Sequence of chain 24.E:
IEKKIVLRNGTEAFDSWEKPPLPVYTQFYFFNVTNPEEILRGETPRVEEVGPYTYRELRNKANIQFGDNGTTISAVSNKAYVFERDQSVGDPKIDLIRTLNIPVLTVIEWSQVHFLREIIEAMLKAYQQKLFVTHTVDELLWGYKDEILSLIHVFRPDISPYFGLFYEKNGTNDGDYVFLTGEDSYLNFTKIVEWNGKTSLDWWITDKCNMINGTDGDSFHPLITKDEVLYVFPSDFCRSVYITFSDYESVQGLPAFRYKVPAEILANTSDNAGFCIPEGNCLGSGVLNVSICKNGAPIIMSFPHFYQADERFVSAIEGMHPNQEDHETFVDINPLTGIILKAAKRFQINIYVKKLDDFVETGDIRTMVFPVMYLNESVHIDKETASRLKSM

Sequence of chain 53.E:
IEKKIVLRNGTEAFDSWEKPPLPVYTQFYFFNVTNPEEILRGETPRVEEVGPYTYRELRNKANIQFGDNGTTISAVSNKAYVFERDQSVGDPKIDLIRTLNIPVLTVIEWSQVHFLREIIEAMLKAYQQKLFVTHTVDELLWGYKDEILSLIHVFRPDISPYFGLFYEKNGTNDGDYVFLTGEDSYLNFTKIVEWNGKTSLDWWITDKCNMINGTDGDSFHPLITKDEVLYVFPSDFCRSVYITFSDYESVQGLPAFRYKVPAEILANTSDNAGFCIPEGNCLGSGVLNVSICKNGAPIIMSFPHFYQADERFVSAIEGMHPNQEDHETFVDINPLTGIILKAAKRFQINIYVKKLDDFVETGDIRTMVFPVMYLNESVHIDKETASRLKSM

This small molecule binds to this protein.
Small molecule (SMILES): CC(=O)N[C@H]1[C@H](O[C@H]2[C@H](O)[C@@H](NC(C)=O)CO[C@@H]2CO)O[C@H](CO)[C@@H](O[C@@H]2O[C@H](CO)[C@@H](O)[C@H](O[C@H]3O[C@H](CO)[C@@H](O)[C@H](O)[C@@H]3O)[C@@H]2O)[C@@H]1O

Binding-site contacts:
Ligand atom C5 contacts residue ARG110 of chain 53.E at 4.4 Å.
Ligand atom C3 contacts residue LEU108 of chain 53.E at 3.5 Å (hydrophobic).
Ligand atom C3 contacts residue ASN44 of chain 53.E at 3.8 Å.
Ligand atom O7 contacts residue ASN44 of chain 53.E at 3.7 Å.
Ligand atom C8 contacts residue ILE109 of chain 53.E at 3.8 Å (hydrophobic).
Ligand atom C1 contacts residue ASN44 of chain 53.E at 1.4 Å.
Ligand atom O7 contacts residue LEU108 of chain 53.E at 3.7 Å.
Ligand atom N2 contacts residue LEU108 of chain 53.E at 2.7 Å (h-bond).
Ligand atom C6 contacts residue ARG110 of chain 53.E at 3.5 Å.
Ligand atom C2 contacts residue LEU108 of chain 53.E at 3.5 Å (hydrophobic).
Ligand atom O7 contacts residue THR146 of chain 53.E at 3.3 Å.
Ligand atom O6 contacts residue GLU55 of chain 24.E at 3.7 Å.
Ligand atom C8 contacts residue VAL62 of chain 53.E at 3.8 Å (hydrophobic).
Ligand atom C1 contacts residue LEU108 of chain 53.E at 3.9 Å (hydrophobic).
Ligand atom C8 contacts residue LEU108 of chain 53.E at 3.7 Å (hydrophobic).
Ligand atom C8 contacts residue ASN44 of chain 53.E at 4.5 Å.
Ligand atom C2 contacts residue ASN44 of chain 53.E at 2.5 Å.
Ligand atom O5 contacts residue ASN44 of chain 53.E at 2.4 Å (h-bond).
Ligand atom C7 contacts residue LEU108 of chain 53.E at 3.6 Å (hydrophobic).
Ligand atom O6 contacts residue VAL45 of chain 53.E at 3.9 Å.
Ligand atom C7 contacts residue THR146 of chain 53.E at 4.2 Å.
Ligand atom N2 contacts residue ILE109 of chain 53.E at 4.5 Å.
Ligand atom N2 contacts residue ASN44 of chain 53.E at 2.9 Å (h-bond).
Ligand atom C8 contacts residue THR146 of chain 53.E at 4.1 Å.
Ligand atom O6 contacts residue ARG110 of chain 53.E at 2.9 Å (salt-bridge).
Ligand atom C7 contacts residue ASN44 of chain 53.E at 3.4 Å.
Ligand atom C5 contacts residue ASN44 of chain 53.E at 3.7 Å.
Ligand atom C6 contacts residue GLU55 of chain 24.E at 3.5 Å.
Ligand atom C4 contacts residue ASN44 of chain 53.E at 4.3 Å.
Ligand atom O3 contacts residue LEU108 of chain 53.E at 4.0 Å.